A protein and the small-molecule ligand that binds it are described below.
Small molecule (SMILES): CC(=O)N[C@H]1[C@H](O[C@H]2[C@H](O)[C@@H](NC(C)=O)CO[C@@H]2CO)O[C@H](CO)[C@@H](O)[C@@H]1O

Binding-site contacts:
Ligand atom O6 contacts residue GLN801 of chain 1.A at 4.0 Å.
Ligand atom O6 contacts residue SER800 of chain 1.A at 4.0 Å.
Ligand atom C3 contacts residue ASN798 of chain 1.A at 3.8 Å.
Ligand atom C7 contacts residue ASN798 of chain 1.A at 3.6 Å.
Ligand atom O5 contacts residue ASN798 of chain 1.A at 2.3 Å (h-bond).
Ligand atom C6 contacts residue SER800 of chain 1.A at 4.2 Å.
Ligand atom O7 contacts residue ASN798 of chain 1.A at 3.8 Å.
Ligand atom C2 contacts residue ASN798 of chain 1.A at 2.5 Å.
Ligand atom C4 contacts residue ASN798 of chain 1.A at 4.2 Å.
Ligand atom O6 contacts residue ASN798 of chain 1.A at 4.4 Å.
Ligand atom C1 contacts residue ASN798 of chain 1.A at 1.4 Å.
Ligand atom N2 contacts residue ASN798 of chain 1.A at 2.9 Å (h-bond).
Ligand atom O5 contacts residue SER800 of chain 1.A at 3.9 Å.
Ligand atom C5 contacts residue SER800 of chain 1.A at 3.6 Å.
Ligand atom C5 contacts residue ASN798 of chain 1.A at 3.6 Å.
Ligand atom C1 contacts residue SER800 of chain 1.A at 3.9 Å.

Sequence of chain 1.A:
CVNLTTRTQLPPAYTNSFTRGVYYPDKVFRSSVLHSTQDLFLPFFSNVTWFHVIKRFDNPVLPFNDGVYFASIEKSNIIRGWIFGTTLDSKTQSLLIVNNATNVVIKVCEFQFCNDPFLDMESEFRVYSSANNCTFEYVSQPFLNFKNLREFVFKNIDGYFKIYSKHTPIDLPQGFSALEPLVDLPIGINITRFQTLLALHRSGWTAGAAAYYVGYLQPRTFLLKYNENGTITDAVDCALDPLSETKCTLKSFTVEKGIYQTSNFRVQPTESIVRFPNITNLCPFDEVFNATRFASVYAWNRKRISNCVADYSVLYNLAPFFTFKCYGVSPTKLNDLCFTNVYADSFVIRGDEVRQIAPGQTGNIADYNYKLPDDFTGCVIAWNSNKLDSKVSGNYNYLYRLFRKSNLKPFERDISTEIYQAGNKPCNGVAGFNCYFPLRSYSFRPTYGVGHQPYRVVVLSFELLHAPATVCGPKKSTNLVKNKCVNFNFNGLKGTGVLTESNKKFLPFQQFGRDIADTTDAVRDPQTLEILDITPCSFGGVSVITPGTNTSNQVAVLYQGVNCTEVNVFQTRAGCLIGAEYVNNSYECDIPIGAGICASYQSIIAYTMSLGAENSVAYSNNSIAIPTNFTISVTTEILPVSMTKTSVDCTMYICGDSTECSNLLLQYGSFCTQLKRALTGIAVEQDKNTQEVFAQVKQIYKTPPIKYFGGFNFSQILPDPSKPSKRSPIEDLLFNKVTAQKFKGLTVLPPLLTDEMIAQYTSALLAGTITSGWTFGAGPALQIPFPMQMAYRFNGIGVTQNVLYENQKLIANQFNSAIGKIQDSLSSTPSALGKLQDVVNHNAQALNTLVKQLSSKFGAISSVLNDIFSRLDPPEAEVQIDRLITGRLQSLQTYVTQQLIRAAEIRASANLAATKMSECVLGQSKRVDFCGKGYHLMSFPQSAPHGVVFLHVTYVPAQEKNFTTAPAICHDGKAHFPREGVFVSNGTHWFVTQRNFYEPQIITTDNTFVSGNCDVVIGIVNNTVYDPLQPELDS